This small molecule binds to this protein.
Small molecule (SMILES): Cn1cc[n+](C2O[C@H](CO)[C@H](O)[C@H](O)[C@H]2O)c1[Ru](O)(O)(O)O[N+](=O)[O-]

Sequence of chain 1.A:
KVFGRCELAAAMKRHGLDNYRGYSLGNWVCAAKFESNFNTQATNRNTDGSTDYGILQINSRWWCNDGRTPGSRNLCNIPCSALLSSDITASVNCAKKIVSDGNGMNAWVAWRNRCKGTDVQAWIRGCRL

Binding-site contacts:
Ligand atom C38 contacts residue NO31 of chain 1.I at 4.5 Å.
Ligand atom O5 contacts residue ARG125 of chain 1.A at 3.6 Å (salt-bridge).
Ligand atom C33 contacts residue ASP119 of chain 1.A at 3.9 Å.
Ligand atom N4 contacts residue ASP119 of chain 1.A at 3.7 Å.
Ligand atom O5 contacts residue GLN121 of chain 1.A at 3.0 Å (h-bond).
Ligand atom C37 contacts residue ASP119 of chain 1.A at 3.9 Å.
Ligand atom C34 contacts residue ASP119 of chain 1.A at 4.2 Å.
Ligand atom O3 contacts residue ASP119 of chain 1.A at 4.0 Å.
Ligand atom O4 contacts residue GLN121 of chain 1.A at 3.8 Å.
Ligand atom O15 contacts residue NO31 of chain 1.I at 4.5 Å.
Ligand atom C35 contacts residue NO31 of chain 1.I at 4.1 Å.
Ligand atom C35 contacts residue THR118 of chain 1.A at 4.0 Å.
Ligand atom O5 contacts residue ASP119 of chain 1.A at 2.7 Å (salt-bridge).
Ligand atom O10 contacts residue ASP119 of chain 1.A at 4.1 Å.
Ligand atom O13 contacts residue GLY117 of chain 1.A at 3.7 Å.
Ligand atom N3 contacts residue ASP119 of chain 1.A at 4.1 Å.
Ligand atom O13 contacts residue THR118 of chain 1.A at 3.5 Å.
Ligand atom C36 contacts residue THR118 of chain 1.A at 3.9 Å.
Ligand atom RU contacts residue ASP119 of chain 1.A at 2.0 Å.
Ligand atom C35 contacts residue ASP119 of chain 1.A at 4.1 Å.
Ligand atom O11 contacts residue ASP119 of chain 1.A at 3.8 Å.
Ligand atom O6 contacts residue ASP119 of chain 1.A at 2.5 Å (salt-bridge).
Ligand atom O17 contacts residue NO31 of chain 1.I at 3.3 Å (h-bond).
Ligand atom O13 contacts residue ASP119 of chain 1.A at 3.6 Å (salt-bridge).
Ligand atom O4 contacts residue ASP119 of chain 1.A at 2.9 Å (salt-bridge).
Ligand atom C36 contacts residue ASP119 of chain 1.A at 3.4 Å.
Ligand atom O5 contacts residue ALA122 of chain 1.A at 4.1 Å.
Ligand atom C34 contacts residue NO31 of chain 1.I at 4.5 Å.
Ligand atom C29 contacts residue ASP119 of chain 1.A at 3.1 Å.